This protein binds this small molecule.
Small molecule (SMILES): Nc1ncnc2c1ncn2[C@@H]1O[C@H](CO[P](=O)(O)O[P](=O)(O)CP(=O)(O)O)[C@@H](O)[C@H]1O

Binding-site contacts:
Ligand atom PG contacts residue THR714 of chain 1.A at 3.6 Å.
Ligand atom C6 contacts residue PHE887 of chain 1.A at 3.5 Å (hydrophobic).
Ligand atom O3A contacts residue SER889 of chain 1.A at 3.8 Å.
Ligand atom O1B contacts residue GLY1033 of chain 1.A at 3.3 Å.
Ligand atom O2B contacts residue GLY1033 of chain 1.A at 2.8 Å (h-bond).
Ligand atom N1 contacts residue LYS916 of chain 1.A at 2.9 Å (salt-bridge).
Ligand atom C6 contacts residue LYS916 of chain 1.A at 3.1 Å.
Ligand atom PA contacts residue PHE887 of chain 1.A at 3.3 Å.
Ligand atom N1 contacts residue PHE887 of chain 1.A at 3.5 Å.
Ligand atom O3' contacts residue ARG1147 of chain 1.A at 2.9 Å (salt-bridge).
Ligand atom O2G contacts residue ARG952 of chain 1.A at 3.1 Å (salt-bridge).
Ligand atom N3 contacts residue LYS916 of chain 1.A at 3.6 Å (salt-bridge).
Ligand atom N3 contacts residue GLY917 of chain 1.A at 3.8 Å.
Ligand atom O1G contacts residue THR714 of chain 1.A at 2.8 Å.
Ligand atom C4 contacts residue PHE887 of chain 1.A at 3.5 Å (hydrophobic).
Ligand atom C2 contacts residue MET894 of chain 1.A at 3.5 Å (hydrophobic).
Ligand atom O2' contacts residue ARG952 of chain 1.A at 3.6 Å (salt-bridge).
Ligand atom O1A contacts residue PHE887 of chain 1.A at 3.1 Å.
Ligand atom C5' contacts residue LYS892 of chain 1.A at 3.1 Å.
Ligand atom C2 contacts residue PHE887 of chain 1.A at 3.4 Å (hydrophobic).
Ligand atom O2A contacts residue PHE887 of chain 1.A at 2.8 Å.
Ligand atom O4' contacts residue LYS892 of chain 1.A at 3.6 Å.
Ligand atom C8 contacts residue ASP845 of chain 1.A at 2.7 Å.
Ligand atom O2' contacts residue ASP1034 of chain 1.A at 3.7 Å.
Ligand atom N1 contacts residue MET894 of chain 1.A at 3.4 Å.
Ligand atom O3G contacts residue THR714 of chain 1.A at 3.4 Å.
Ligand atom O2A contacts residue SER889 of chain 1.A at 2.8 Å.
Ligand atom N7 contacts residue ASP845 of chain 1.A at 2.4 Å (salt-bridge).
Ligand atom N3 contacts residue PHE887 of chain 1.A at 3.5 Å.
Ligand atom C5' contacts residue PHE887 of chain 1.A at 3.2 Å (hydrophobic).
Ligand atom O4' contacts residue PHE887 of chain 1.A at 3.8 Å.
Ligand atom C4' contacts residue LYS892 of chain 1.A at 3.6 Å.
Ligand atom O3' contacts residue GLY1033 of chain 1.A at 3.5 Å (h-bond).
Ligand atom N9 contacts residue ASP845 of chain 1.A at 3.8 Å.
Ligand atom C5 contacts residue ASP845 of chain 1.A at 3.5 Å.
Ligand atom N6 contacts residue LYS916 of chain 1.A at 3.0 Å (salt-bridge).
Ligand atom O5' contacts residue LYS892 of chain 1.A at 3.7 Å.
Ligand atom C5 contacts residue PHE887 of chain 1.A at 3.8 Å (hydrophobic).
Ligand atom C2 contacts residue LYS916 of chain 1.A at 3.0 Å.
Ligand atom C8 contacts residue ARG952 of chain 1.A at 3.7 Å.

Sequence of chain 1.A:
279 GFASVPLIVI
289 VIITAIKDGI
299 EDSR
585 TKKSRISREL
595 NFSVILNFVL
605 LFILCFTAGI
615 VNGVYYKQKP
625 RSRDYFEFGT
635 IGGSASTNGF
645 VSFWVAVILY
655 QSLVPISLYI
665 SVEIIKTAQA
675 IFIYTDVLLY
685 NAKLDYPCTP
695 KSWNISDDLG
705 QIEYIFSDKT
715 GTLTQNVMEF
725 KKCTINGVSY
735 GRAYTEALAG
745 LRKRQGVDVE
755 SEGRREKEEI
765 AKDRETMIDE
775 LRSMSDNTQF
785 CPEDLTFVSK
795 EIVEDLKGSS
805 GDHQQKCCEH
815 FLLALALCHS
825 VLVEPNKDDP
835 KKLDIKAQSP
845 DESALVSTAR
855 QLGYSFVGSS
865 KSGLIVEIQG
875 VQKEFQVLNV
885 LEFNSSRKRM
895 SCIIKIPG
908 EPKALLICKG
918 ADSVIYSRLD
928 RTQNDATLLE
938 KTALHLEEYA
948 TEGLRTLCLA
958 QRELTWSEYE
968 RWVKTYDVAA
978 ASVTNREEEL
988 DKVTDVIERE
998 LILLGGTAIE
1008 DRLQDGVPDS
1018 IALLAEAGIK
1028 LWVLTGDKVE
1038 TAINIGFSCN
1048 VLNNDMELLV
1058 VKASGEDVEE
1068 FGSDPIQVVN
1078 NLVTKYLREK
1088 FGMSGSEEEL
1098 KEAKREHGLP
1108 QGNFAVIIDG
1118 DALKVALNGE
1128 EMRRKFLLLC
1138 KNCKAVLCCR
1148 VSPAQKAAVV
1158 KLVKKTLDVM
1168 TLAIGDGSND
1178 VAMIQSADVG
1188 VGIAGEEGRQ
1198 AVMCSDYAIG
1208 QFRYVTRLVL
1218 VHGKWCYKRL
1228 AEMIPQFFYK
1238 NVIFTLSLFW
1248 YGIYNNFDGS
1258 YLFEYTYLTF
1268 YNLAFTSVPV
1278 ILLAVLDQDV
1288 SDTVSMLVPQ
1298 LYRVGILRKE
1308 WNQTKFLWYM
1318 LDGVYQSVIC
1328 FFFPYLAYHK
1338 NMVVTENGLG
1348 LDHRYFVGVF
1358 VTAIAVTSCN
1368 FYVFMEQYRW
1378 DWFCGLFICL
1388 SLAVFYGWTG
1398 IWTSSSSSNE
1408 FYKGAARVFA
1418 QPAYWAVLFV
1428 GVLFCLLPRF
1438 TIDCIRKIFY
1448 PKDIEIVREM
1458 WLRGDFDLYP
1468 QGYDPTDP